Sequence of chain 6.A:
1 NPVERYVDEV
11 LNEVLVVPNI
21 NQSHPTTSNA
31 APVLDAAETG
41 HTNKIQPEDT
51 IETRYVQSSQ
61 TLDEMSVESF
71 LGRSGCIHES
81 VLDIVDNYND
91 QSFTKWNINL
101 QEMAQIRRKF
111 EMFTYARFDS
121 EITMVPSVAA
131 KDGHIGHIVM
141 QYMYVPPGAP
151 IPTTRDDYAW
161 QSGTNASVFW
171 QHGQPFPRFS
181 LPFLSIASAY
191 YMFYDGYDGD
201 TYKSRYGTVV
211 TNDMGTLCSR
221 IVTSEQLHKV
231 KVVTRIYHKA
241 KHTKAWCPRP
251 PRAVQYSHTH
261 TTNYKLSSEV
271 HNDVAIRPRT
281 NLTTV

A protein and the small-molecule ligand that binds it are described below.
Small molecule (SMILES): Cc1cc(CCCOc2c(C)cc(-c3nnn(C)n3)cc2C)on1

Binding-site contacts:
Ligand atom C4 contacts residue LEU100 of chain 6.A at 3.9 Å (hydrophobic).
Ligand atom C5B contacts residue LEU181 of chain 6.A at 3.6 Å (hydrophobic).
Ligand atom C1B contacts residue ILE98 of chain 6.A at 3.7 Å (hydrophobic).
Ligand atom C2A contacts residue PHE179 of chain 6.A at 3.5 Å (hydrophobic).
Ligand atom N5A contacts residue PHE179 of chain 6.A at 3.3 Å.
Ligand atom C6B contacts residue ILE98 of chain 6.A at 3.8 Å (hydrophobic).
Ligand atom C1C contacts residue MET214 of chain 6.A at 3.2 Å (hydrophobic).
Ligand atom N5A contacts residue MET124 of chain 6.A at 3.9 Å.
Ligand atom CM2 contacts residue ILE77 of chain 6.A at 3.8 Å (hydrophobic).
Ligand atom C4 contacts residue MET214 of chain 6.A at 3.7 Å (hydrophobic).
Ligand atom C6B contacts residue LEU181 of chain 6.A at 3.5 Å (hydrophobic).
Ligand atom N4A contacts residue TYR144 of chain 6.A at 3.7 Å.
Ligand atom N2 contacts residue MET214 of chain 6.A at 3.8 Å.
Ligand atom N3A contacts residue PHE179 of chain 6.A at 3.7 Å.
Ligand atom N1A contacts residue PHE179 of chain 6.A at 3.3 Å.
Ligand atom O1B contacts residue ILE98 of chain 6.A at 3.2 Å.
Ligand atom N1A contacts residue MET124 of chain 6.A at 3.6 Å.
Ligand atom N1A contacts residue LEU217 of chain 6.A at 3.3 Å.
Ligand atom N5A contacts residue LEU217 of chain 6.A at 3.6 Å.
Ligand atom CM6 contacts residue LEU184 of chain 6.A at 3.7 Å (hydrophobic).
Ligand atom N4A contacts residue PHE179 of chain 6.A at 3.5 Å.
Ligand atom C2B contacts residue ILE122 of chain 6.A at 4.0 Å (hydrophobic).
Ligand atom N3A contacts residue TYR144 of chain 6.A at 3.2 Å.
Ligand atom C4 contacts residue TYR190 of chain 6.A at 3.7 Å (hydrophobic).
Ligand atom CM4 contacts residue TYR142 of chain 6.A at 3.7 Å (hydrophobic).
Ligand atom CM2 contacts residue ILE122 of chain 6.A at 3.8 Å (hydrophobic).
Ligand atom O1 contacts residue LEU100 of chain 6.A at 3.7 Å.
Ligand atom O1 contacts residue MET214 of chain 6.A at 3.2 Å.
Ligand atom C2A contacts residue LEU217 of chain 6.A at 4.0 Å (hydrophobic).
Ligand atom CM4 contacts residue ALA166 of chain 6.A at 3.1 Å (hydrophobic).
Ligand atom C3 contacts residue LEU100 of chain 6.A at 3.8 Å (hydrophobic).
Ligand atom CM6 contacts residue TYR144 of chain 6.A at 3.7 Å (hydrophobic).
Ligand atom N2 contacts residue LEU100 of chain 6.A at 3.8 Å.
Ligand atom CM4 contacts residue VAL168 of chain 6.A at 3.9 Å (hydrophobic).
Ligand atom C1B contacts residue LEU181 of chain 6.A at 4.0 Å (hydrophobic).
Ligand atom CM4 contacts residue TYR144 of chain 6.A at 3.8 Å (hydrophobic).
Ligand atom C5 contacts residue MET214 of chain 6.A at 3.4 Å (hydrophobic).
Ligand atom CM3 contacts residue TYR190 of chain 6.A at 3.6 Å (hydrophobic).
Ligand atom C5B contacts residue TYR144 of chain 6.A at 3.8 Å (hydrophobic).
Ligand atom CM6 contacts residue LEU181 of chain 6.A at 3.8 Å (hydrophobic).